Binding-site contacts:
Ligand atom C6 contacts residue ASP134 of chain 1.B at 3.5 Å.
Ligand atom C4 contacts residue ASP134 of chain 1.B at 3.6 Å.
Ligand atom O4 contacts residue TYR89 of chain 1.B at 3.7 Å.
Ligand atom O4 contacts residue TRP62 of chain 1.B at 4.2 Å.
Ligand atom O4 contacts residue ASP134 of chain 1.B at 2.7 Å (salt-bridge).
Ligand atom O6 contacts residue ARG132 of chain 1.B at 2.9 Å (salt-bridge).
Ligand atom C4 contacts residue TRP62 of chain 1.B at 4.3 Å (hydrophobic).
Ligand atom O4 contacts residue GLY11 of chain 1.B at 3.6 Å.
Ligand atom O3 contacts residue GLY12 of chain 1.B at 2.9 Å (h-bond).
Ligand atom C5 contacts residue TYR89 of chain 1.B at 4.3 Å (hydrophobic).
Ligand atom C6 contacts residue CYS131 of chain 1.B at 3.6 Å (hydrophobic).
Ligand atom C2 contacts residue TRP62 of chain 1.B at 4.1 Å (hydrophobic).
Ligand atom C3 contacts residue TRP62 of chain 1.B at 3.9 Å (hydrophobic).
Ligand atom C4 contacts residue TYR89 of chain 1.B at 3.7 Å (hydrophobic).
Ligand atom C5 contacts residue CYS131 of chain 1.B at 3.9 Å (hydrophobic).
Ligand atom C5 contacts residue ASP134 of chain 1.B at 4.2 Å.
Ligand atom C4 contacts residue GLY12 of chain 1.B at 3.5 Å.
Ligand atom C6 contacts residue CYS131 of chain 1.B at 4.2 Å (hydrophobic).
Ligand atom O6 contacts residue CYS131 of chain 1.B at 2.9 Å (h-bond).
Ligand atom C6 contacts residue TRP62 of chain 1.B at 3.8 Å (hydrophobic).
Ligand atom O5 contacts residue CYS131 of chain 1.B at 3.0 Å (h-bond).
Ligand atom O6 contacts residue ASP134 of chain 1.B at 2.7 Å (salt-bridge).
Ligand atom C6 contacts residue ARG132 of chain 1.B at 3.5 Å.
Ligand atom C3 contacts residue TYR89 of chain 1.B at 4.1 Å (hydrophobic).
Ligand atom O4 contacts residue TYR89 of chain 1.B at 3.0 Å (h-bond).
Ligand atom C1 contacts residue CYS131 of chain 1.B at 4.0 Å (hydrophobic).
Ligand atom C3 contacts residue GLY12 of chain 1.B at 3.8 Å.
Ligand atom O2 contacts residue TRP62 of chain 1.B at 4.1 Å.
Ligand atom O3 contacts residue GLY11 of chain 1.B at 4.0 Å.
Ligand atom O6 contacts residue GLY130 of chain 1.B at 3.2 Å (h-bond).
Ligand atom C6 contacts residue TYR89 of chain 1.B at 3.6 Å (hydrophobic).
Ligand atom O3 contacts residue LYS88 of chain 1.B at 3.6 Å (salt-bridge).
Ligand atom O3 contacts residue TYR89 of chain 1.B at 3.4 Å (h-bond).
Ligand atom O1 contacts residue TRP62 of chain 1.B at 4.4 Å.
Ligand atom O5 contacts residue TRP62 of chain 1.B at 3.6 Å.
Ligand atom O5 contacts residue GLY130 of chain 1.B at 4.0 Å.
Ligand atom C5 contacts residue TRP62 of chain 1.B at 3.5 Å (hydrophobic).
Ligand atom O4 contacts residue GLY12 of chain 1.B at 3.3 Å (h-bond).
Ligand atom C1 contacts residue TRP62 of chain 1.B at 3.5 Å (hydrophobic).
Ligand atom O6 contacts residue TRP129 of chain 1.B at 4.1 Å.

This protein binds this small molecule.
Small molecule (SMILES): OC[C@H]1O[C@H](OC[C@H]2O[C@@H](O)[C@H](O)[C@@H](O)[C@@H]2O)[C@H](O)[C@@H](O)[C@@H]1O

Sequence of chain 1.B:
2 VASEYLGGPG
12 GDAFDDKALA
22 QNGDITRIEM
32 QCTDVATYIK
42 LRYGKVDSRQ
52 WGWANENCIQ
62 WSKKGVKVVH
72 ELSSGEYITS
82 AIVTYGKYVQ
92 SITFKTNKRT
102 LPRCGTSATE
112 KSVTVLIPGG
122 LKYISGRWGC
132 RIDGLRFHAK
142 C